Sequence of chain 2.A:
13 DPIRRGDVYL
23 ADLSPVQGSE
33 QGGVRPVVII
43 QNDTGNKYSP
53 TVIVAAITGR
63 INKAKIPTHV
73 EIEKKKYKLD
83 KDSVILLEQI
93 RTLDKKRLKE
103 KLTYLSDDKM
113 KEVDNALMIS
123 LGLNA

Sequence of chain 1.A:
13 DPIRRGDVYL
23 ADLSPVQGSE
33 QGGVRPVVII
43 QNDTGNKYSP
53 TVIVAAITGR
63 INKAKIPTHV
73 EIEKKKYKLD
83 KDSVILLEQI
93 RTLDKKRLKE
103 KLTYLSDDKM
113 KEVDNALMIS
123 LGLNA

Binding-site contacts:
Ligand atom N3 contacts residue PRO52 of chain 2.A at 3.4 Å.
Ligand atom OP2 contacts residue ARG62 of chain 1.A at 3.2 Å.
Ligand atom OP2 contacts residue LYS65 of chain 1.A at 3.2 Å (salt-bridge).
Ligand atom N6 contacts residue GLU102 of chain 1.A at 2.8 Å.
Ligand atom O2 contacts residue SER31 of chain 1.A at 2.8 Å (h-bond).
Ligand atom O5' contacts residue ARG37 of chain 1.A at 2.9 Å (salt-bridge).
Ligand atom O3' contacts residue ARG62 of chain 1.A at 3.2 Å (salt-bridge).
Ligand atom O2 contacts residue GLU90 of chain 1.A at 3.4 Å.
Ligand atom N6 contacts residue GLU32 of chain 1.A at 2.8 Å (salt-bridge).
Ligand atom OP1 contacts residue ARG62 of chain 1.A at 3.0 Å (salt-bridge).
Ligand atom OP2 contacts residue LYS65 of chain 1.A at 2.9 Å (salt-bridge).
Ligand atom N4 contacts residue GLN33 of chain 1.A at 2.9 Å (h-bond).
Ligand atom O4' contacts residue PRO38 of chain 1.A at 3.3 Å.
Ligand atom C4' contacts residue VAL36 of chain 1.A at 3.4 Å (hydrophobic).
Ligand atom N1 contacts residue PRO38 of chain 1.A at 3.4 Å.
Ligand atom N7 contacts residue GLY34 of chain 1.A at 3.0 Å (h-bond).
Ligand atom C8 contacts residue LYS65 of chain 1.A at 3.4 Å.
Ligand atom N6 contacts residue GLY30 of chain 1.A at 2.9 Å (h-bond).
Ligand atom N3 contacts residue SER85 of chain 1.A at 2.8 Å (h-bond).
Ligand atom OP2 contacts residue THR60 of chain 1.A at 2.7 Å (h-bond).
Ligand atom O4 contacts residue ASP82 of chain 1.A at 2.8 Å (salt-bridge).
Ligand atom N7 contacts residue LYS65 of chain 1.A at 2.9 Å (salt-bridge).
Ligand atom O2 contacts residue THR60 of chain 1.A at 3.0 Å.
Ligand atom OP1 contacts residue ARG62 of chain 1.A at 3.1 Å (salt-bridge).
Ligand atom C2 contacts residue LEU22 of chain 1.A at 3.3 Å (hydrophobic).
Ligand atom N3 contacts residue GLU90 of chain 1.A at 2.8 Å (salt-bridge).
Ligand atom O2 contacts residue GLY61 of chain 1.A at 3.1 Å (h-bond).
Ligand atom N1 contacts residue GLN91 of chain 1.A at 3.0 Å (h-bond).
Ligand atom O4 contacts residue LEU81 of chain 1.A at 3.4 Å.
Ligand atom OP2 contacts residue GLY61 of chain 1.A at 2.9 Å (h-bond).
Ligand atom O4 contacts residue HIS71 of chain 1.A at 3.2 Å.
Ligand atom O4' contacts residue PRO52 of chain 2.A at 3.4 Å.
Ligand atom N3 contacts residue SER31 of chain 1.A at 3.3 Å.
Ligand atom O4' contacts residue TYR50 of chain 2.A at 3.3 Å.
Ligand atom O4 contacts residue LYS65 of chain 1.A at 3.4 Å.
Ligand atom N6 contacts residue GLU90 of chain 1.A at 3.3 Å (salt-bridge).
Ligand atom N3 contacts residue LEU22 of chain 1.A at 3.3 Å.
Ligand atom C5' contacts residue VAL36 of chain 1.A at 3.2 Å (hydrophobic).
Ligand atom N4 contacts residue SER31 of chain 1.A at 2.9 Å (h-bond).
Ligand atom N1 contacts residue ASN44 of chain 2.A at 3.0 Å (h-bond).

The small molecule below binds the protein below.
Small molecule (SMILES): Nc1ccn([C@H]2C[C@H](O[P](=O)(O)OC[C@H]3O[C@@H](n4cnc5c(N)ncnc54)C[C@@H]3O[P](=O)(O)OC[C@H]3O[C@@H](n4ccc(=O)[nH]c4=O)C[C@@H]3O[P](=O)(O)OC[C@H]3O[C@@H](n4cnc5c(N)ncnc54)C[C@@H]3O)[C@@H](CO[P](=O)(O)O[C@H]3C[C@H](n4cnc5c(N)ncnc54)O[C@@H]3CO[P](=O)(O)O[C@H]3C[C@H](n4ccc(=O)[nH]c4=O)O[C@@H]3CO[P](=O)(O)O[C@H]3C[C@H](n4cnc5c(N)ncnc54)O[C@@H]3CO)O2)c(=O)n1